Sequence of chain 3.F:
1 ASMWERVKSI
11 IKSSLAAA

Sequence of chain 3.C:
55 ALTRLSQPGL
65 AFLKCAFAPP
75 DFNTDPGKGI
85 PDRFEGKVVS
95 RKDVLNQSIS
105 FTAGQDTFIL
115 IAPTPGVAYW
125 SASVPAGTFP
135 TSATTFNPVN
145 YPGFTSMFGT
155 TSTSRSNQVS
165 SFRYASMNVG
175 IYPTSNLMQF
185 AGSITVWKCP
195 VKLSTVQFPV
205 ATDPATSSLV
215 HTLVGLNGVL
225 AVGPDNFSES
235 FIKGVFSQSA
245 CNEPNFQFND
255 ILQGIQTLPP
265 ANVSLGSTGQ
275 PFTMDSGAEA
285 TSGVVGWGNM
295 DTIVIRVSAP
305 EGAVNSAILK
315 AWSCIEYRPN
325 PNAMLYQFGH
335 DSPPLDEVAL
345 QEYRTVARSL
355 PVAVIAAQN

The protein below binds the small molecule below.
Small molecule (SMILES): Nc1ccn([C@@H]2O[C@H](CO[P](=O)(O)O[C@H]3[C@@H](O)[C@H](n4ccc(=O)[nH]c4=O)O[C@@H]3CO[P](=O)(O)O[C@H]3[C@@H](O)[C@H](n4cnc5c(N)ncnc54)O[C@@H]3CO)[C@@H](O[P](=O)(O)OC[C@H]3O[C@@H](n4ccc(=O)[nH]c4=O)[C@H](O)[C@@H]3O)[C@H]2O)c(=O)n1.O=c1ccn([C@@H]2O[C@H](CO[P](=O)(O)O[C@H]3[C@@H](O)[C@H](n4ccc(=O)[nH]c4=O)O[C@@H]3CO[P](=O)(O)O[C@H]3[C@@H](O)[C@H](n4ccc(=O)[nH]c4=O)O[C@@H]3CO)[C@@H](O)[C@H]2O)c(=O)[nH]1

Binding-site contacts:
Ligand atom OP1 contacts residue LYS8 of chain 3.F at 3.1 Å.
Ligand atom O2' contacts residue GLN61 of chain 3.C at 4.2 Å.
Ligand atom N3 contacts residue GLN61 of chain 3.C at 3.6 Å.
Ligand atom OP1 contacts residue LEU56 of chain 3.C at 2.8 Å.
Ligand atom P contacts residue LEU56 of chain 3.C at 4.2 Å.
Ligand atom C2 contacts residue GLN61 of chain 3.C at 3.9 Å.
Ligand atom OP1 contacts residue LEU64 of chain 3.C at 4.4 Å.
Ligand atom P contacts residue LYS8 of chain 3.F at 4.1 Å.
Ligand atom OP1 contacts residue PHE76 of chain 3.C at 3.7 Å.
Ligand atom OP1 contacts residue LYS12 of chain 3.F at 3.9 Å.
Ligand atom OP1 contacts residue LYS68 of chain 3.C at 3.2 Å (salt-bridge).
Ligand atom O3' contacts residue LEU56 of chain 3.C at 4.2 Å.
Ligand atom O3' contacts residue LEU64 of chain 3.C at 4.1 Å.
Ligand atom O2 contacts residue GLN61 of chain 3.C at 3.9 Å.
Ligand atom O2' contacts residue LEU64 of chain 3.C at 3.9 Å.
Ligand atom O2' contacts residue THR57 of chain 3.C at 3.2 Å.
Ligand atom OP1 contacts residue LYS8 of chain 3.F at 4.0 Å.
Ligand atom OP2 contacts residue LYS8 of chain 3.F at 3.8 Å.
Ligand atom C1' contacts residue GLN61 of chain 3.C at 4.2 Å.
Ligand atom P contacts residue LYS68 of chain 3.C at 4.5 Å.